The small molecule below binds the protein below.
Small molecule (SMILES): CC(=O)N[C@@H]1[C@@H](O)[C@H](O)[C@@H](CO)O[C@H]1O

Sequence of chain 1.C:
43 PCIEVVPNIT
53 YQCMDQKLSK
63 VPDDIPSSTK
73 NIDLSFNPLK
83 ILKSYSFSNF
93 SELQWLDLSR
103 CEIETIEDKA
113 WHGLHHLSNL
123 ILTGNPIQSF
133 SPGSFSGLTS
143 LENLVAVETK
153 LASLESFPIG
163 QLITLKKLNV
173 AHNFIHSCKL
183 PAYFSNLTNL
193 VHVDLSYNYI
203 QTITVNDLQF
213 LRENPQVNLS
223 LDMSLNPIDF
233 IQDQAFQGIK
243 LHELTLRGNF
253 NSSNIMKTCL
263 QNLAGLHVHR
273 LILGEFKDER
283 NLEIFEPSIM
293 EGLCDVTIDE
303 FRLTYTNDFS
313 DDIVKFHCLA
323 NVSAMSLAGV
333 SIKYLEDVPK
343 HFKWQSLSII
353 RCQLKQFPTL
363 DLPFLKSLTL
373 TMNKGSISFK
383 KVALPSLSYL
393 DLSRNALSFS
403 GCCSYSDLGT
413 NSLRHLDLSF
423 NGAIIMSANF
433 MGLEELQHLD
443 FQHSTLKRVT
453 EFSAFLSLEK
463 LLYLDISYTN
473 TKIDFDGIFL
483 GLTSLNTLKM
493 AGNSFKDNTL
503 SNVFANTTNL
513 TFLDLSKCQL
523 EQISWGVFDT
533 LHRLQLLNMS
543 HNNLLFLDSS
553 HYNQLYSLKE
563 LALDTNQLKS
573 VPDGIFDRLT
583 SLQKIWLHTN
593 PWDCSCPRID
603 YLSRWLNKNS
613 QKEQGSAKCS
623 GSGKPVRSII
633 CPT

Binding-site contacts:
Ligand atom C4 contacts residue ASN253 of chain 1.C at 4.2 Å.
Ligand atom C2 contacts residue ASN253 of chain 1.C at 2.4 Å.
Ligand atom C8 contacts residue SER254 of chain 1.C at 4.0 Å.
Ligand atom C8 contacts residue ASN253 of chain 1.C at 3.7 Å.
Ligand atom O5 contacts residue ASN253 of chain 1.C at 2.3 Å (h-bond).
Ligand atom O7 contacts residue ASN253 of chain 1.C at 3.4 Å (h-bond).
Ligand atom C5 contacts residue ASN253 of chain 1.C at 3.6 Å.
Ligand atom N2 contacts residue ASN253 of chain 1.C at 3.0 Å (h-bond).
Ligand atom C7 contacts residue ASN253 of chain 1.C at 3.7 Å.
Ligand atom C1 contacts residue ASN253 of chain 1.C at 1.4 Å.
Ligand atom O7 contacts residue SER254 of chain 1.C at 3.7 Å.
Ligand atom C3 contacts residue ASN253 of chain 1.C at 3.8 Å.
Ligand atom C7 contacts residue SER254 of chain 1.C at 4.3 Å.